The protein below binds the small molecule below.
Small molecule (SMILES): Cc1cc(CCCOc2c(C)cc(-n3nnc(C)n3)cc2C)on1

Sequence of chain 7.A:
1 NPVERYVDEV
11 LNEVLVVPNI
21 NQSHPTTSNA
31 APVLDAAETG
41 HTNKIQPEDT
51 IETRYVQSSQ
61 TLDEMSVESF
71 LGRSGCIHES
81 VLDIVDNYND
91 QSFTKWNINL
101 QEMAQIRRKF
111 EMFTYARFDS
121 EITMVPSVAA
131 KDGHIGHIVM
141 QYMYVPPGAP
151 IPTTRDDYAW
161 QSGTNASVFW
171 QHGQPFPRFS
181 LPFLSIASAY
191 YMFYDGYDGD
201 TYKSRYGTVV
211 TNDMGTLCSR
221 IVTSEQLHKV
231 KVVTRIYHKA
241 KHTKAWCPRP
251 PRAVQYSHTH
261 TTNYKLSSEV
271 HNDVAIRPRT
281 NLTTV

Binding-site contacts:
Ligand atom C4A contacts residue PHE179 of chain 7.A at 3.5 Å (hydrophobic).
Ligand atom N3A contacts residue PHE179 of chain 7.A at 3.6 Å.
Ligand atom C4A contacts residue TYR144 of chain 7.A at 3.5 Å (hydrophobic).
Ligand atom CM6 contacts residue LEU184 of chain 7.A at 3.6 Å (hydrophobic).
Ligand atom C5 contacts residue LEU100 of chain 7.A at 4.0 Å (hydrophobic).
Ligand atom C5 contacts residue MET214 of chain 7.A at 3.7 Å (hydrophobic).
Ligand atom C3C contacts residue LEU181 of chain 7.A at 4.0 Å (hydrophobic).
Ligand atom CM6 contacts residue TYR144 of chain 7.A at 3.7 Å (hydrophobic).
Ligand atom C4 contacts residue LEU100 of chain 7.A at 3.8 Å (hydrophobic).
Ligand atom N2A contacts residue TYR144 of chain 7.A at 4.0 Å.
Ligand atom N1A contacts residue MET124 of chain 7.A at 3.9 Å.
Ligand atom N5A contacts residue LEU217 of chain 7.A at 3.7 Å.
Ligand atom CM6 contacts residue LEU181 of chain 7.A at 3.8 Å (hydrophobic).
Ligand atom CM3 contacts residue TYR190 of chain 7.A at 3.8 Å (hydrophobic).
Ligand atom C1C contacts residue MET214 of chain 7.A at 3.4 Å (hydrophobic).
Ligand atom N3A contacts residue TYR144 of chain 7.A at 3.2 Å.
Ligand atom O1 contacts residue LEU100 of chain 7.A at 3.8 Å.
Ligand atom CM4 contacts residue VAL168 of chain 7.A at 3.9 Å (hydrophobic).
Ligand atom N5A contacts residue PHE179 of chain 7.A at 3.2 Å.
Ligand atom N2A contacts residue PHE179 of chain 7.A at 3.3 Å.
Ligand atom N2 contacts residue MET214 of chain 7.A at 3.7 Å.
Ligand atom C4 contacts residue MET214 of chain 7.A at 4.0 Å (hydrophobic).
Ligand atom CM4 contacts residue ALA166 of chain 7.A at 3.1 Å (hydrophobic).
Ligand atom C5B contacts residue LEU181 of chain 7.A at 3.6 Å (hydrophobic).
Ligand atom CM2 contacts residue ILE122 of chain 7.A at 3.9 Å (hydrophobic).
Ligand atom N2 contacts residue LEU100 of chain 7.A at 3.8 Å.
Ligand atom C6B contacts residue ILE98 of chain 7.A at 3.8 Å (hydrophobic).
Ligand atom O1 contacts residue MET214 of chain 7.A at 3.2 Å.
Ligand atom C4 contacts residue TYR190 of chain 7.A at 3.8 Å (hydrophobic).
Ligand atom O1B contacts residue ILE98 of chain 7.A at 3.1 Å.
Ligand atom C1B contacts residue ILE98 of chain 7.A at 3.6 Å (hydrophobic).
Ligand atom C5B contacts residue TYR144 of chain 7.A at 3.7 Å (hydrophobic).
Ligand atom CM2 contacts residue ILE77 of chain 7.A at 3.9 Å (hydrophobic).
Ligand atom C1B contacts residue LEU181 of chain 7.A at 3.9 Å (hydrophobic).
Ligand atom C3 contacts residue LEU100 of chain 7.A at 3.7 Å (hydrophobic).
Ligand atom CM4 contacts residue TYR144 of chain 7.A at 3.8 Å (hydrophobic).
Ligand atom N1A contacts residue LEU217 of chain 7.A at 3.4 Å.
Ligand atom C6B contacts residue LEU181 of chain 7.A at 3.5 Å (hydrophobic).
Ligand atom CM4 contacts residue TYR142 of chain 7.A at 3.9 Å (hydrophobic).
Ligand atom N1A contacts residue PHE179 of chain 7.A at 3.2 Å.